A protein and the small-molecule ligand that binds it are described below.
Small molecule (SMILES): CC(=O)N[C@@H]1[C@@H](O)[C@H](O)[C@@H](CO)O[C@H]1O

Binding-site contacts:
Ligand atom C7 contacts residue ASN120 of chain 1.A at 3.2 Å.
Ligand atom C5 contacts residue ASN120 of chain 1.A at 3.7 Å.
Ligand atom O6 contacts residue GLY123 of chain 1.A at 3.7 Å.
Ligand atom O7 contacts residue ASN120 of chain 1.A at 3.1 Å (h-bond).
Ligand atom C8 contacts residue ILE158 of chain 1.A at 3.5 Å (hydrophobic).
Ligand atom C7 contacts residue ILE158 of chain 1.A at 4.2 Å (hydrophobic).
Ligand atom O6 contacts residue THR122 of chain 1.A at 3.5 Å (h-bond).
Ligand atom C2 contacts residue THR122 of chain 1.A at 4.4 Å.
Ligand atom C3 contacts residue ASN120 of chain 1.A at 3.8 Å.
Ligand atom C4 contacts residue ASN120 of chain 1.A at 4.2 Å.
Ligand atom O7 contacts residue ILE158 of chain 1.A at 4.2 Å.
Ligand atom C2 contacts residue ASN120 of chain 1.A at 2.4 Å.
Ligand atom C6 contacts residue THR122 of chain 1.A at 4.4 Å.
Ligand atom C8 contacts residue SER160 of chain 1.A at 4.1 Å.
Ligand atom C8 contacts residue LEU163 of chain 1.A at 4.1 Å (hydrophobic).
Ligand atom N2 contacts residue ASN120 of chain 1.A at 2.8 Å (h-bond).
Ligand atom O5 contacts residue THR122 of chain 1.A at 3.9 Å.
Ligand atom C1 contacts residue THR122 of chain 1.A at 3.6 Å.
Ligand atom C5 contacts residue THR122 of chain 1.A at 4.0 Å.
Ligand atom O7 contacts residue HIS222 of chain 1.A at 3.8 Å.
Ligand atom C3 contacts residue THR122 of chain 1.A at 4.4 Å.
Ligand atom C8 contacts residue ASN120 of chain 1.A at 4.3 Å.
Ligand atom C1 contacts residue ASN120 of chain 1.A at 1.4 Å.
Ligand atom O5 contacts residue ASN120 of chain 1.A at 2.4 Å (h-bond).
Ligand atom O6 contacts residue PRO124 of chain 1.A at 3.6 Å.

Sequence of chain 1.A:
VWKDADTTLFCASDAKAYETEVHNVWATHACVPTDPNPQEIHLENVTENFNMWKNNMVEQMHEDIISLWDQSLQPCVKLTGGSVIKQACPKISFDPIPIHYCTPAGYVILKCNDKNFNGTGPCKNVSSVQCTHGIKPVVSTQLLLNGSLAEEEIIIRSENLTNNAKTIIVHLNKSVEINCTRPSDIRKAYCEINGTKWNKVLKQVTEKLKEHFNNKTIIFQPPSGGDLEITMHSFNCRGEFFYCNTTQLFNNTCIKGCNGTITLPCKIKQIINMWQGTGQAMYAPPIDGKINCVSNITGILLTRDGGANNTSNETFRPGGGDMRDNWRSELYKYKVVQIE